Binding-site contacts:
Ligand atom O1 contacts residue ARG89 of chain 2.B at 3.3 Å (salt-bridge).
Ligand atom C4 contacts residue TYR102 of chain 2.B at 3.2 Å (hydrophobic).
Ligand atom N1 contacts residue HIS272 of chain 2.B at 3.9 Å.
Ligand atom C7 contacts residue TYR102 of chain 2.B at 3.4 Å (hydrophobic).
Ligand atom O2 contacts residue ASN326 of chain 2.B at 3.9 Å.
Ligand atom N1 contacts residue GLU252 of chain 2.B at 3.0 Å (salt-bridge).
Ligand atom C2 contacts residue GLU252 of chain 2.B at 3.8 Å.
Ligand atom C7 contacts residue ILE112 of chain 2.B at 3.6 Å (hydrophobic).
Ligand atom O2 contacts residue ILE112 of chain 2.B at 3.8 Å.
Ligand atom C2 contacts residue PHE221 of chain 2.B at 3.6 Å (hydrophobic).
Ligand atom C6 contacts residue HIS185 of chain 2.B at 4.0 Å.
Ligand atom C5 contacts residue SER329 of chain 2.B at 3.2 Å.
Ligand atom C5 contacts residue TYR102 of chain 2.B at 3.2 Å (hydrophobic).
Ligand atom O2 contacts residue GLY328 of chain 2.B at 4.0 Å.
Ligand atom N1 contacts residue PHE221 of chain 2.B at 3.9 Å.
Ligand atom O1 contacts residue ASN326 of chain 2.B at 3.6 Å (h-bond).
Ligand atom N3 contacts residue HIS185 of chain 2.B at 2.9 Å (h-bond).
Ligand atom O2 contacts residue TYR102 of chain 2.B at 2.5 Å (h-bond).
Ligand atom N3 contacts residue TYR102 of chain 2.B at 3.4 Å (h-bond).
Ligand atom C7 contacts residue ARG89 of chain 2.B at 3.8 Å.
Ligand atom C6 contacts residue SER329 of chain 2.B at 3.6 Å.
Ligand atom C2 contacts residue HIS185 of chain 2.B at 3.8 Å.
Ligand atom O2 contacts residue SER329 of chain 2.B at 3.7 Å.
Ligand atom C6 contacts residue ASN326 of chain 2.B at 3.5 Å.
Ligand atom C2 contacts residue HIS249 of chain 2.B at 3.7 Å.
Ligand atom N1 contacts residue TYR102 of chain 2.B at 3.5 Å (h-bond).
Ligand atom C6 contacts residue TYR152 of chain 2.B at 3.7 Å (hydrophobic).
Ligand atom O2 contacts residue ARG89 of chain 2.B at 3.1 Å (salt-bridge).
Ligand atom O1 contacts residue ILE112 of chain 2.B at 3.5 Å.
Ligand atom N3 contacts residue ILE112 of chain 2.B at 3.7 Å.
Ligand atom C5 contacts residue GLU252 of chain 2.B at 4.0 Å.
Ligand atom C7 contacts residue ASN326 of chain 2.B at 3.4 Å.
Ligand atom C4 contacts residue SER329 of chain 2.B at 3.7 Å.
Ligand atom C2 contacts residue TYR102 of chain 2.B at 3.6 Å (hydrophobic).
Ligand atom C7 contacts residue SER329 of chain 2.B at 4.0 Å.
Ligand atom C6 contacts residue TYR102 of chain 2.B at 3.8 Å (hydrophobic).
Ligand atom C4 contacts residue HIS185 of chain 2.B at 3.8 Å.
Ligand atom O1 contacts residue TYR152 of chain 2.B at 2.6 Å (h-bond).
Ligand atom N1 contacts residue HIS249 of chain 2.B at 4.1 Å.
Ligand atom C7 contacts residue TYR152 of chain 2.B at 3.6 Å (hydrophobic).

Sequence of chain 2.B:
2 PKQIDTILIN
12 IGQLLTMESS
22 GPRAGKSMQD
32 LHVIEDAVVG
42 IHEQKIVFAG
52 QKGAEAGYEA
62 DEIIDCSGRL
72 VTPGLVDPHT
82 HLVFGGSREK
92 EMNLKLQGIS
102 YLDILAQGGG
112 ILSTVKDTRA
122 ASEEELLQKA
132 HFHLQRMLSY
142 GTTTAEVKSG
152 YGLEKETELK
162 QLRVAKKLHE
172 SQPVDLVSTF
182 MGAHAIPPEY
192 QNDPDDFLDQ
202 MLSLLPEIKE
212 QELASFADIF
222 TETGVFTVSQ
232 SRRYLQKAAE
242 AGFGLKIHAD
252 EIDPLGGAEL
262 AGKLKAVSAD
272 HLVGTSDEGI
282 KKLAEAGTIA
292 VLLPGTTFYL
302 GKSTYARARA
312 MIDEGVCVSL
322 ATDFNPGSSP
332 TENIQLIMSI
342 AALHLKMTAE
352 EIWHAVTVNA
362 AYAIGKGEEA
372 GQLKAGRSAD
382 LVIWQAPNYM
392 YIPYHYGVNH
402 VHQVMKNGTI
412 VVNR

The protein below binds the small molecule below.
Small molecule (SMILES): O=C(O)CC1=NCN=C1